Sequence of chain 1.A:
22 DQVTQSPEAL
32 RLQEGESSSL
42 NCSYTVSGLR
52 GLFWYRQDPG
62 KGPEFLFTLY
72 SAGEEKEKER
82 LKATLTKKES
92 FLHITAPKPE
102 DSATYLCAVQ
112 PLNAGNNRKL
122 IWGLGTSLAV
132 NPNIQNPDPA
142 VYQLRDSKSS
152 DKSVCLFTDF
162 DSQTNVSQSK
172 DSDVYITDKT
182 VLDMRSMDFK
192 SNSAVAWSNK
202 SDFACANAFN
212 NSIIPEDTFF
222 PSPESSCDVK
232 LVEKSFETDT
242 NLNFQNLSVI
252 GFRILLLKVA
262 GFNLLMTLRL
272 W

This protein binds this small molecule.
Small molecule (SMILES): CC(=O)N[C@@H]1[C@@H](O)[C@H](O)[C@@H](CO)O[C@H]1O

Binding-site contacts:
Ligand atom C1 contacts residue ASN211 of chain 1.A at 1.4 Å.
Ligand atom N2 contacts residue ASN211 of chain 1.A at 2.9 Å (h-bond).
Ligand atom C2 contacts residue ASN211 of chain 1.A at 2.5 Å.
Ligand atom O5 contacts residue ASN211 of chain 1.A at 2.4 Å (h-bond).
Ligand atom C7 contacts residue ASN211 of chain 1.A at 3.4 Å.
Ligand atom C3 contacts residue ASN211 of chain 1.A at 3.8 Å.
Ligand atom C4 contacts residue ASN211 of chain 1.A at 4.3 Å.
Ligand atom C5 contacts residue ASN211 of chain 1.A at 3.7 Å.
Ligand atom O7 contacts residue LYS171 of chain 1.A at 3.6 Å.
Ligand atom O7 contacts residue ASN211 of chain 1.A at 2.9 Å (h-bond).
Ligand atom C8 contacts residue LYS171 of chain 1.A at 4.2 Å.
Ligand atom C7 contacts residue LYS171 of chain 1.A at 4.3 Å.